The small molecule below binds the protein below.
Small molecule (SMILES): O=C([O-])CC(=O)C(=O)O

Sequence of chain 1.A:
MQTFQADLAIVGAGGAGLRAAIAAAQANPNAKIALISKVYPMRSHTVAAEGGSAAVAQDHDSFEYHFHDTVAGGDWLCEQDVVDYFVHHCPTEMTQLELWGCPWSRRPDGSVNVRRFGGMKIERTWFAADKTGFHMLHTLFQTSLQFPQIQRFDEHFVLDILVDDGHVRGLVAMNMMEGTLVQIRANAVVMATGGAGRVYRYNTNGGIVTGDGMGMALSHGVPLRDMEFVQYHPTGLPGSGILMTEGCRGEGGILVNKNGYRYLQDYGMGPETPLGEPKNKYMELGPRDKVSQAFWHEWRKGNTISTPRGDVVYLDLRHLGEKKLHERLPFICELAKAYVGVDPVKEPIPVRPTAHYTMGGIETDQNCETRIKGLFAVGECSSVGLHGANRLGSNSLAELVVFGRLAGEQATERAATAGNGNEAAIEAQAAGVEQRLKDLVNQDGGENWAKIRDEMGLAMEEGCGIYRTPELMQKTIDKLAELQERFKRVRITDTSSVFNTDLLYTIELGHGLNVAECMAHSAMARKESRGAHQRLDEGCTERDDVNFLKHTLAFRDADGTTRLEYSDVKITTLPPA

Binding-site contacts:
Ligand atom C2 contacts residue PHE117 of chain 1.A at 3.9 Å (hydrophobic).
Ligand atom C3 contacts residue HIS233 of chain 1.A at 4.3 Å.
Ligand atom O5 contacts residue SER394 of chain 1.A at 3.1 Å (h-bond).
Ligand atom O4 contacts residue ARG391 of chain 1.A at 2.6 Å (salt-bridge).
Ligand atom O4 contacts residue HIS356 of chain 1.A at 2.9 Å (h-bond).
Ligand atom C1 contacts residue FAD1 of chain 1.L at 4.3 Å.
Ligand atom O3 contacts residue HIS233 of chain 1.A at 4.0 Å.
Ligand atom C1 contacts residue LEU243 of chain 1.A at 4.0 Å (hydrophobic).
Ligand atom C1 contacts residue PHE117 of chain 1.A at 4.4 Å (hydrophobic).
Ligand atom O2 contacts residue GLY51 of chain 1.A at 3.8 Å.
Ligand atom O1 contacts residue GLU246 of chain 1.A at 4.3 Å.
Ligand atom C1 contacts residue GLU246 of chain 1.A at 4.0 Å.
Ligand atom O2 contacts residue GLU246 of chain 1.A at 3.4 Å (salt-bridge).
Ligand atom C1 contacts residue HIS233 of chain 1.A at 3.7 Å.
Ligand atom O3 contacts residue GLY393 of chain 1.A at 4.2 Å.
Ligand atom O2 contacts residue HIS233 of chain 1.A at 4.5 Å.
Ligand atom C4 contacts residue FAD1 of chain 1.L at 3.7 Å.
Ligand atom O5 contacts residue GLY393 of chain 1.A at 3.6 Å.
Ligand atom C1 contacts residue THR245 of chain 1.A at 4.2 Å.
Ligand atom O2 contacts residue LEU243 of chain 1.A at 4.3 Å.
Ligand atom C4 contacts residue GLY393 of chain 1.A at 4.4 Å.
Ligand atom O3 contacts residue ARG391 of chain 1.A at 4.3 Å.
Ligand atom O3 contacts residue ARG288 of chain 1.A at 4.1 Å.
Ligand atom C4 contacts residue SER394 of chain 1.A at 4.4 Å.
Ligand atom C4 contacts residue ARG391 of chain 1.A at 2.9 Å.
Ligand atom O4 contacts residue FAD1 of chain 1.L at 3.3 Å.
Ligand atom C3 contacts residue ARG391 of chain 1.A at 4.1 Å.
Ligand atom O1 contacts residue THR245 of chain 1.A at 4.4 Å.
Ligand atom O1 contacts residue HIS233 of chain 1.A at 3.0 Å.
Ligand atom C2 contacts residue FAD1 of chain 1.L at 4.2 Å.
Ligand atom C2 contacts residue HIS233 of chain 1.A at 4.4 Å.
Ligand atom C4 contacts residue HIS356 of chain 1.A at 3.9 Å.
Ligand atom O2 contacts residue PHE117 of chain 1.A at 3.7 Å.
Ligand atom C3 contacts residue GLY393 of chain 1.A at 4.4 Å.
Ligand atom O5 contacts residue ARG391 of chain 1.A at 2.9 Å (salt-bridge).
Ligand atom O5 contacts residue FAD1 of chain 1.L at 3.4 Å (h-bond).
Ligand atom O2 contacts residue GLU50 of chain 1.A at 4.2 Å.
Ligand atom O2 contacts residue THR245 of chain 1.A at 2.8 Å (h-bond).
Ligand atom O1 contacts residue LEU243 of chain 1.A at 3.1 Å.
Ligand atom O2 contacts residue FAD1 of chain 1.L at 4.4 Å.